This small molecule binds to this protein.
Small molecule (SMILES): NC(=O)C[C@H](N)C(=O)O

Binding-site contacts:
Ligand atom OXT contacts residue ASP79 of chain 1.A at 3.5 Å.
Ligand atom OXT contacts residue THR34 of chain 1.A at 4.0 Å.
Ligand atom OD1 contacts residue ASP79 of chain 1.A at 3.2 Å.
Ligand atom C contacts residue ASP1 of chain 1.E at 0.2 Å.
Ligand atom OD1 contacts residue SER80 of chain 1.A at 3.5 Å (h-bond).
Ligand atom O contacts residue SER80 of chain 1.A at 2.7 Å (h-bond).
Ligand atom C contacts residue THR111 of chain 1.A at 3.8 Å.
Ligand atom CG contacts residue ASN266 of chain 1.C at 3.6 Å.
Ligand atom CB contacts residue ASN266 of chain 1.C at 3.5 Å.
Ligand atom CG contacts residue ASP112 of chain 1.A at 3.3 Å.
Ligand atom O contacts residue GLY110 of chain 1.A at 3.2 Å.
Ligand atom OXT contacts residue GLY110 of chain 1.A at 3.3 Å.
Ligand atom C contacts residue SER80 of chain 1.A at 3.4 Å.
Ligand atom CB contacts residue ASP112 of chain 1.A at 3.2 Å.
Ligand atom C contacts residue GLY110 of chain 1.A at 3.5 Å.
Ligand atom OXT contacts residue SER80 of chain 1.A at 2.8 Å (h-bond).
Ligand atom N contacts residue THR34 of chain 1.A at 3.1 Å (h-bond).
Ligand atom C contacts residue ASP112 of chain 1.A at 4.2 Å.
Ligand atom N contacts residue ASP1 of chain 1.E at 1.4 Å.
Ligand atom ND2 contacts residue ASN266 of chain 1.C at 3.1 Å (h-bond).
Ligand atom CG contacts residue ASP79 of chain 1.A at 3.9 Å.
Ligand atom O contacts residue ASP112 of chain 1.A at 3.0 Å (salt-bridge).
Ligand atom OD1 contacts residue ASP1 of chain 1.E at 2.4 Å (salt-bridge).
Ligand atom ND2 contacts residue SER81 of chain 1.A at 3.1 Å (h-bond).
Ligand atom OXT contacts residue GLY33 of chain 1.A at 3.6 Å.
Ligand atom ND2 contacts residue ASP112 of chain 1.A at 3.7 Å.
Ligand atom CA contacts residue THR34 of chain 1.A at 3.3 Å.
Ligand atom N contacts residue MET37 of chain 1.A at 3.8 Å.
Ligand atom CA contacts residue ASP1 of chain 1.E at 0.1 Å.
Ligand atom CB contacts residue ASP1 of chain 1.E at 0.2 Å.
Ligand atom OD1 contacts residue ASP112 of chain 1.A at 3.7 Å.
Ligand atom CG contacts residue SER81 of chain 1.A at 3.2 Å.
Ligand atom OXT contacts residue ASP1 of chain 1.E at 0.1 Å (salt-bridge).
Ligand atom OD1 contacts residue SER81 of chain 1.A at 2.6 Å (h-bond).
Ligand atom C contacts residue THR34 of chain 1.A at 4.1 Å.
Ligand atom CB contacts residue EDO1 of chain 1.I at 4.1 Å.
Ligand atom O contacts residue ASP1 of chain 1.E at 0.6 Å (salt-bridge).
Ligand atom O contacts residue THR111 of chain 1.A at 2.9 Å (h-bond).
Ligand atom ND2 contacts residue ASP1 of chain 1.E at 2.5 Å (salt-bridge).
Ligand atom CG contacts residue ASP1 of chain 1.E at 1.5 Å.

Sequence of chain 1.C:
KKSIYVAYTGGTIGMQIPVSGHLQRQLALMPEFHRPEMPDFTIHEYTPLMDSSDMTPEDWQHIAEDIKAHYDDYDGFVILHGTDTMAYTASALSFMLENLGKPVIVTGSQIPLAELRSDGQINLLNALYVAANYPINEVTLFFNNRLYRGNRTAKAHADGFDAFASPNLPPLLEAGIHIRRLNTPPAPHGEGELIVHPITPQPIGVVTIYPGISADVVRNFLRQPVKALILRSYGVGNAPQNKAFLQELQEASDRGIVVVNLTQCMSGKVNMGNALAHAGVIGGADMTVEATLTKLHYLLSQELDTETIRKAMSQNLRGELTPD

Sequence of chain 1.A:
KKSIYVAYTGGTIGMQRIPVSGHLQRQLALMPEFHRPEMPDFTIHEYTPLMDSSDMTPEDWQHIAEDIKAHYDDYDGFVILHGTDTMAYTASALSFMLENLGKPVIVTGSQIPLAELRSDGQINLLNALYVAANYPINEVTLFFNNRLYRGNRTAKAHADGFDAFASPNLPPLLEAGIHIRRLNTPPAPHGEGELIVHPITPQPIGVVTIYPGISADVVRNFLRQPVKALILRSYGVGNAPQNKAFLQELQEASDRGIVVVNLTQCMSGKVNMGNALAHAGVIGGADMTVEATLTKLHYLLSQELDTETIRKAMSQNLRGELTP